Binding-site contacts:
Ligand atom F9 contacts residue ASP202 of chain 1.A at 4.2 Å.
Ligand atom O4 contacts residue ILE205 of chain 1.A at 4.2 Å.
Ligand atom O4 contacts residue ASP202 of chain 1.A at 3.0 Å (salt-bridge).
Ligand atom F5 contacts residue LYS198 of chain 1.A at 4.2 Å.
Ligand atom C3 contacts residue CFH1 of chain 1.J at 4.1 Å.
Ligand atom C1 contacts residue ASP202 of chain 1.A at 4.0 Å.
Ligand atom F7 contacts residue PHE201 of chain 1.A at 3.2 Å.
Ligand atom F5 contacts residue CFH1 of chain 1.J at 3.5 Å.
Ligand atom F6 contacts residue PHE201 of chain 1.A at 4.2 Å.
Ligand atom F10 contacts residue CFH1 of chain 1.J at 4.0 Å.
Ligand atom C2 contacts residue ASP202 of chain 1.A at 3.1 Å.
Ligand atom F8 contacts residue CFH1 of chain 1.J at 3.5 Å.
Ligand atom C1 contacts residue CFH1 of chain 1.J at 4.0 Å.
Ligand atom C1 contacts residue PHE201 of chain 1.A at 4.3 Å (hydrophobic).
Ligand atom O4 contacts residue PHE201 of chain 1.A at 3.9 Å.
Ligand atom F7 contacts residue CFH1 of chain 1.J at 3.0 Å.
Ligand atom C2 contacts residue CFH1 of chain 1.J at 4.4 Å.
Ligand atom F6 contacts residue ASP202 of chain 1.A at 3.2 Å.
Ligand atom C3 contacts residue ASP202 of chain 1.A at 4.2 Å.
Ligand atom F6 contacts residue LYS198 of chain 1.A at 4.2 Å.

A small-molecule ligand and the protein it binds are described below.
Small molecule (SMILES): OC(C(F)(F)F)C(F)(F)F

Sequence of chain 1.A:
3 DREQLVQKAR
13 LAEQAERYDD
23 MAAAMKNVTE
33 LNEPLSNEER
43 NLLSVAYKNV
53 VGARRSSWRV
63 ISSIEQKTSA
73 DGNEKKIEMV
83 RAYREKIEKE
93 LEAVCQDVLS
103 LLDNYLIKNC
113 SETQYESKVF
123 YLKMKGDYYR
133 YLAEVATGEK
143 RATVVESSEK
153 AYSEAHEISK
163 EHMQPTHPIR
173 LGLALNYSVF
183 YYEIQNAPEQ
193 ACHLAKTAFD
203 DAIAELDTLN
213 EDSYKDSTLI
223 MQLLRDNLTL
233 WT